Sequence of chain 1.A:
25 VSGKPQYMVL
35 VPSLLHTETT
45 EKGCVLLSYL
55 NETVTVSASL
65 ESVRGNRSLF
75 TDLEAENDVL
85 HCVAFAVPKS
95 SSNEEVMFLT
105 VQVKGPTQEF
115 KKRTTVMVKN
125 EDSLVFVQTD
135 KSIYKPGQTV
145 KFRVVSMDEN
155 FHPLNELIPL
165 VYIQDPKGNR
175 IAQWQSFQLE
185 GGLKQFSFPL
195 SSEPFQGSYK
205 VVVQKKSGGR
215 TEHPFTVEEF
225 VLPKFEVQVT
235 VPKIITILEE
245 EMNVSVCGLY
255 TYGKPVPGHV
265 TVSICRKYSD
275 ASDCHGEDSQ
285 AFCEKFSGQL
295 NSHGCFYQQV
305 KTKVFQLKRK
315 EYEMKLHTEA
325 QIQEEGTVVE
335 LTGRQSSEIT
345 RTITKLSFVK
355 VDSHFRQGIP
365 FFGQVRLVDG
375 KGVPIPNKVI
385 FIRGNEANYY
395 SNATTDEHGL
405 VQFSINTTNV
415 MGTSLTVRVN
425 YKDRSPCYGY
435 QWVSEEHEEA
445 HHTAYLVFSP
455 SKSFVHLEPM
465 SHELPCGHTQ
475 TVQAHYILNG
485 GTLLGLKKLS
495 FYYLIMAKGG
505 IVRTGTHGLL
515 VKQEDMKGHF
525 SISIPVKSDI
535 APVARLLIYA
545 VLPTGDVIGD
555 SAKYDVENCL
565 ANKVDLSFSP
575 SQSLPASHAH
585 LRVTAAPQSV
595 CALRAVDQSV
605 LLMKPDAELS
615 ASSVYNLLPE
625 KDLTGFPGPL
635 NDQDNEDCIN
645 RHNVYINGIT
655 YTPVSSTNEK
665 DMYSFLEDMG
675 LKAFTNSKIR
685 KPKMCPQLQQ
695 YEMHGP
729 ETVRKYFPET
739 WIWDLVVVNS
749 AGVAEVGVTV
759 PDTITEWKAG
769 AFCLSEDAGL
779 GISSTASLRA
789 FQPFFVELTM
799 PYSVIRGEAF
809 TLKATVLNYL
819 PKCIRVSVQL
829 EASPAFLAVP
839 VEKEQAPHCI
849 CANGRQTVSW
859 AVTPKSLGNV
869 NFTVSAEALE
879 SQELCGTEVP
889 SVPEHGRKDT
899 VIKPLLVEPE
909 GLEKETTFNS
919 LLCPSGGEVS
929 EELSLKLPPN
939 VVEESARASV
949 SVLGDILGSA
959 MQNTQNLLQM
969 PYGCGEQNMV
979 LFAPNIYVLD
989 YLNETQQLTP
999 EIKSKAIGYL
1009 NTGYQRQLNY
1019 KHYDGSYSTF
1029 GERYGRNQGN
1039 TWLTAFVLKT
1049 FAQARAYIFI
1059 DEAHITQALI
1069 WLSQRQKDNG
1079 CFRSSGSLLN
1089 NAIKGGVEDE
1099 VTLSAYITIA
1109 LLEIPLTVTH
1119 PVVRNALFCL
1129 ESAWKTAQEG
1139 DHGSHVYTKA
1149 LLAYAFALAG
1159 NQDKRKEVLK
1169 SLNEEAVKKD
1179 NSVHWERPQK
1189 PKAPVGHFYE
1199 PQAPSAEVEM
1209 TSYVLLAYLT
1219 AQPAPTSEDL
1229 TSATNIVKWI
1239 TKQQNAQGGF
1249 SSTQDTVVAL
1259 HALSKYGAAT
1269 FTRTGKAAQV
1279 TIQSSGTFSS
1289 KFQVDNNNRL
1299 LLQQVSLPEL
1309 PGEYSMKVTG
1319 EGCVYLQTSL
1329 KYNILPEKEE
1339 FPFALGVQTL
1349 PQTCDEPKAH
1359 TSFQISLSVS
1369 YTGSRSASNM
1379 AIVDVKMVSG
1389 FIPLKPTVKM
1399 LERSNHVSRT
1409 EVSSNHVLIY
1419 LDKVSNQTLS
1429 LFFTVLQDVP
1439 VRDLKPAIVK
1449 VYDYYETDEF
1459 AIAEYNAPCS

This protein binds this small molecule.
Small molecule (SMILES): CC(=O)N[C@@H]1[C@@H](O)[C@H](O)[C@@H](CO)O[C@H]1O

Binding-site contacts:
Ligand atom C3 contacts residue ASN410 of chain 1.A at 3.8 Å.
Ligand atom O7 contacts residue THR412 of chain 1.A at 4.2 Å.
Ligand atom N2 contacts residue ASN410 of chain 1.A at 2.9 Å (h-bond).
Ligand atom C8 contacts residue ASN410 of chain 1.A at 4.4 Å.
Ligand atom C4 contacts residue ASN410 of chain 1.A at 4.2 Å.
Ligand atom O7 contacts residue ASN410 of chain 1.A at 2.9 Å (h-bond).
Ligand atom O5 contacts residue ASN410 of chain 1.A at 2.4 Å (h-bond).
Ligand atom C2 contacts residue ASN410 of chain 1.A at 2.5 Å.
Ligand atom C7 contacts residue ASN410 of chain 1.A at 3.1 Å.
Ligand atom C5 contacts residue ASN410 of chain 1.A at 3.7 Å.
Ligand atom C1 contacts residue ASN410 of chain 1.A at 1.4 Å.